A small-molecule ligand and the protein it binds are described below.
Small molecule (SMILES): CC(=O)N[C@@H]1[C@@H](O)[C@H](O)[C@@H](CO)O[C@H]1O

Sequence of chain 1.A:
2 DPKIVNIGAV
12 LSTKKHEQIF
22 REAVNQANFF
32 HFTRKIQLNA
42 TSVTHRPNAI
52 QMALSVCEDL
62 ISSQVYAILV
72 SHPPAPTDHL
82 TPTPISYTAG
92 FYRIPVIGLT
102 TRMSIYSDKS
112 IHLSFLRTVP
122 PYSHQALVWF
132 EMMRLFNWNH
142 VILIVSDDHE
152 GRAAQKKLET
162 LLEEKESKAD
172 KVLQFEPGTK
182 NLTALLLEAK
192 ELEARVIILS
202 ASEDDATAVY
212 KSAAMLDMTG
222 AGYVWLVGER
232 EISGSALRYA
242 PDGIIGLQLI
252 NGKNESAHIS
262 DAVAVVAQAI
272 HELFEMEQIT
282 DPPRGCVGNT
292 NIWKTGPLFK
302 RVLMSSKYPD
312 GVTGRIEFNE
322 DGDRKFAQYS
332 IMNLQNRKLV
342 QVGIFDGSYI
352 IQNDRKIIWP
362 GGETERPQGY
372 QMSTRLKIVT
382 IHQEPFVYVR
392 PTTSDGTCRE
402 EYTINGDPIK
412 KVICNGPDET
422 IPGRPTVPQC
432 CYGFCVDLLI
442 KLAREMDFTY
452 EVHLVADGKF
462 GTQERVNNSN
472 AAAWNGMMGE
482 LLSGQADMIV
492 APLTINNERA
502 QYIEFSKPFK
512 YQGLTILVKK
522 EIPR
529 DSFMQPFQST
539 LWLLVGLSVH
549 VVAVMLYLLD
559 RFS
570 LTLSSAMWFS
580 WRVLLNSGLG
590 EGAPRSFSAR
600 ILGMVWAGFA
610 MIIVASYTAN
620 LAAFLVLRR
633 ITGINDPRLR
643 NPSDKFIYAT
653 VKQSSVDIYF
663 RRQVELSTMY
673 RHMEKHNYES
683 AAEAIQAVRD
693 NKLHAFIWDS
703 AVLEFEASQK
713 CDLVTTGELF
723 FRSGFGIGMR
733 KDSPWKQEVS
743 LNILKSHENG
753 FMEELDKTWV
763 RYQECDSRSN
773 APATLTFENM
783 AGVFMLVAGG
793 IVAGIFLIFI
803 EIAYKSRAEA

Binding-site contacts:
Ligand atom C1 contacts residue ASN182 of chain 1.A at 2.8 Å.
Ligand atom C5 contacts residue THR184 of chain 1.A at 4.2 Å.
Ligand atom C5 contacts residue ASN182 of chain 1.A at 3.8 Å.
Ligand atom O7 contacts residue ASN182 of chain 1.A at 4.3 Å.
Ligand atom C2 contacts residue ASN182 of chain 1.A at 4.1 Å.
Ligand atom O5 contacts residue ASN182 of chain 1.A at 3.4 Å (h-bond).
Ligand atom N2 contacts residue ASN182 of chain 1.A at 4.5 Å.
Ligand atom C6 contacts residue THR184 of chain 1.A at 4.5 Å.